Sequence of chain 48.C:
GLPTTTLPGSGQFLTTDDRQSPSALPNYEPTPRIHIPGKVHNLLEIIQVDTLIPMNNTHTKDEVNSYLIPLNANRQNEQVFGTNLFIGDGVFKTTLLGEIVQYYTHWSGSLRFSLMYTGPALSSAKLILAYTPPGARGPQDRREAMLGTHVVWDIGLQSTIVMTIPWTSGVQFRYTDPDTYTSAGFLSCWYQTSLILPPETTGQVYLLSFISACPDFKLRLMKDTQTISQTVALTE

Sequence of chain 47.C:
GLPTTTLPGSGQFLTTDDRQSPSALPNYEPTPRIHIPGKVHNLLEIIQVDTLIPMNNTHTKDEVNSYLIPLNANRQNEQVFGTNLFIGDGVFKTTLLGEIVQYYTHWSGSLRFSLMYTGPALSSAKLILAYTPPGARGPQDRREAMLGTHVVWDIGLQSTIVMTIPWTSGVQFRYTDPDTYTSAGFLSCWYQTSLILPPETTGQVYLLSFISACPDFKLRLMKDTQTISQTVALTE

A protein and the small-molecule ligand that binds it are described below.
Small molecule (SMILES): Cc1cc(CCCCCOc2ccc(C3=NCCO3)cc2Cl)on1

Binding-site contacts:
Ligand atom C2C contacts residue TYR197 of chain 47.A at 3.8 Å (hydrophobic).
Ligand atom C4B contacts residue TYR152 of chain 47.A at 3.8 Å (hydrophobic).
Ligand atom C31 contacts residue TYR197 of chain 47.A at 3.9 Å (hydrophobic).
Ligand atom C5B contacts residue PHE186 of chain 47.A at 3.5 Å (hydrophobic).
Ligand atom C5A contacts residue ALA150 of chain 47.A at 3.9 Å (hydrophobic).
Ligand atom C5A contacts residue VAL176 of chain 47.A at 3.2 Å (hydrophobic).
Ligand atom C2C contacts residue TYR128 of chain 47.A at 3.8 Å (hydrophobic).
Ligand atom C5C contacts residue TYR152 of chain 47.A at 3.9 Å (hydrophobic).
Ligand atom C4B contacts residue MET224 of chain 47.A at 3.8 Å (hydrophobic).
Ligand atom N3A contacts residue PHE186 of chain 47.A at 3.9 Å.
Ligand atom C1C contacts residue LEU106 of chain 47.A at 3.5 Å (hydrophobic).
Ligand atom C2A contacts residue PHE186 of chain 47.A at 3.2 Å (hydrophobic).
Ligand atom C4A contacts residue PRO174 of chain 47.A at 3.3 Å (hydrophobic).
Ligand atom C3C contacts residue TYR128 of chain 47.A at 3.4 Å (hydrophobic).
Ligand atom C5C contacts residue VAL191 of chain 47.A at 3.9 Å (hydrophobic).
Ligand atom C5 contacts residue LEU106 of chain 47.A at 3.7 Å (hydrophobic).
Ligand atom N3A contacts residue ALA24 of chain 47.C at 3.6 Å.
Ligand atom O1A contacts residue PHE186 of chain 47.A at 2.8 Å.
Ligand atom O1 contacts residue MET221 of chain 47.A at 3.2 Å (h-bond).
Ligand atom C3B contacts residue TYR152 of chain 47.A at 3.7 Å (hydrophobic).
Ligand atom C1C contacts residue TYR128 of chain 47.A at 3.7 Å (hydrophobic).
Ligand atom C4C contacts residue VAL188 of chain 47.A at 3.9 Å (hydrophobic).
Ligand atom C5B contacts residue MET224 of chain 47.A at 3.5 Å (hydrophobic).
Ligand atom C4 contacts residue LEU106 of chain 47.A at 3.6 Å (hydrophobic).
Ligand atom C4C contacts residue VAL191 of chain 47.A at 3.5 Å (hydrophobic).
Ligand atom O1A contacts residue MET224 of chain 47.A at 2.8 Å.
Ligand atom O1B contacts residue ILE104 of chain 47.A at 3.8 Å.
Ligand atom C2B contacts residue VAL188 of chain 47.A at 3.7 Å (hydrophobic).
Ligand atom CL1 contacts residue TYR128 of chain 47.A at 3.3 Å.
Ligand atom C2A contacts residue MET224 of chain 47.A at 3.4 Å (hydrophobic).
Ligand atom C6B contacts residue TYR128 of chain 47.A at 3.8 Å (hydrophobic).
Ligand atom N3A contacts residue PRO174 of chain 47.A at 3.7 Å.
Ligand atom N2 contacts residue ASN219 of chain 47.A at 3.6 Å.
Ligand atom C5A contacts residue PHE186 of chain 47.A at 3.4 Å (hydrophobic).
Ligand atom C2B contacts residue TYR152 of chain 47.A at 3.8 Å (hydrophobic).
Ligand atom C4B contacts residue PHE186 of chain 47.A at 3.4 Å (hydrophobic).
Ligand atom CL1 contacts residue ILE104 of chain 47.A at 3.5 Å.
Ligand atom C5A contacts residue MET224 of chain 47.A at 3.5 Å (hydrophobic).
Ligand atom C5C contacts residue VAL188 of chain 47.A at 3.9 Å (hydrophobic).
Ligand atom C1B contacts residue VAL188 of chain 47.A at 3.9 Å (hydrophobic).

Sequence of chain 47.A:
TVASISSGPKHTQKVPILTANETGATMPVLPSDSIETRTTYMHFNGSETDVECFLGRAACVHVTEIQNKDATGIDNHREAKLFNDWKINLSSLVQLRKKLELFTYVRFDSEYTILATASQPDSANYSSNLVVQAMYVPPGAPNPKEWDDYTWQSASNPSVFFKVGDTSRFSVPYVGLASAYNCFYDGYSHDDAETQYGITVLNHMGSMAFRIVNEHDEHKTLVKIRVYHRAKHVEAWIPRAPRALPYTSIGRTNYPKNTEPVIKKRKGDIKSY